Sequence of chain 1.A:
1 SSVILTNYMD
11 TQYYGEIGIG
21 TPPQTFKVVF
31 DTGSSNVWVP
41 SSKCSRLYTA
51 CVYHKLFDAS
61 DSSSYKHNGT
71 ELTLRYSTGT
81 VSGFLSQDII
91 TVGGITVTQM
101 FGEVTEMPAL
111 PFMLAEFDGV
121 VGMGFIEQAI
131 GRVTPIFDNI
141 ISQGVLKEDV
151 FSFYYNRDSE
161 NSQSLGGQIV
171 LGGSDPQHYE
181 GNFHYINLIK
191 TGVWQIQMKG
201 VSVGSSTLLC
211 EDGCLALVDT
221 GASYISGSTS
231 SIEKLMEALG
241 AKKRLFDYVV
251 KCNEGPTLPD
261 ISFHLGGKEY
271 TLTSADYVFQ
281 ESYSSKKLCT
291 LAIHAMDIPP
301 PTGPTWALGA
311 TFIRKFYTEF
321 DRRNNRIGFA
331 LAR

Binding-site contacts:
Ligand atom C7 contacts residue THR78 of chain 1.A at 3.4 Å.
Ligand atom C6 contacts residue VAL29 of chain 1.A at 3.7 Å (hydrophobic).
Ligand atom C2 contacts residue ASP219 of chain 1.A at 3.7 Å.
Ligand atom O3 contacts residue PRO111 of chain 1.A at 3.8 Å.
Ligand atom C8 contacts residue THR78 of chain 1.A at 3.5 Å.
Ligand atom C4 contacts residue GLY221 of chain 1.A at 3.8 Å.
Ligand atom N6 contacts residue THR11 of chain 1.A at 3.7 Å.
Ligand atom N2 contacts residue TYR76 of chain 1.A at 3.5 Å.
Ligand atom O1 contacts residue GLN12 of chain 1.A at 3.0 Å.
Ligand atom C3 contacts residue ASP31 of chain 1.A at 3.5 Å.
Ligand atom C13 contacts residue THR11 of chain 1.A at 3.4 Å.
Ligand atom C13 contacts residue VAL29 of chain 1.A at 3.7 Å (hydrophobic).
Ligand atom C16 contacts residue SER223 of chain 1.A at 3.3 Å.
Ligand atom C2 contacts residue ASP31 of chain 1.A at 3.3 Å.
Ligand atom C5 contacts residue VAL120 of chain 1.A at 3.8 Å (hydrophobic).
Ligand atom C17 contacts residue GLY221 of chain 1.A at 3.5 Å.
Ligand atom C5 contacts residue TYR76 of chain 1.A at 3.8 Å (hydrophobic).
Ligand atom N2 contacts residue ASP31 of chain 1.A at 2.5 Å (salt-bridge).
Ligand atom C6 contacts residue GLY221 of chain 1.A at 3.8 Å.
Ligand atom O1 contacts residue TYR13 of chain 1.A at 2.6 Å (h-bond).
Ligand atom N4 contacts residue ASP219 of chain 1.A at 3.0 Å (salt-bridge).
Ligand atom O4 contacts residue GLN12 of chain 1.A at 3.4 Å.
Ligand atom O1 contacts residue VAL29 of chain 1.A at 3.6 Å.
Ligand atom C6 contacts residue VAL120 of chain 1.A at 3.7 Å (hydrophobic).
Ligand atom C20 contacts residue ALA115 of chain 1.A at 3.6 Å (hydrophobic).
Ligand atom C19 contacts residue THR220 of chain 1.A at 3.1 Å.
Ligand atom C11 contacts residue GLY221 of chain 1.A at 3.8 Å.
Ligand atom C13 contacts residue TYR13 of chain 1.A at 3.6 Å (hydrophobic).
Ligand atom C3 contacts residue GLY221 of chain 1.A at 3.8 Å.
Ligand atom N4 contacts residue GLY33 of chain 1.A at 3.5 Å.
Ligand atom C5 contacts residue ASP31 of chain 1.A at 3.6 Å.
Ligand atom N3 contacts residue SER77 of chain 1.A at 3.1 Å (h-bond).
Ligand atom N4 contacts residue ASP31 of chain 1.A at 3.0 Å (salt-bridge).
Ligand atom C20 contacts residue PRO111 of chain 1.A at 3.8 Å (hydrophobic).
Ligand atom C21 contacts residue PRO111 of chain 1.A at 3.7 Å (hydrophobic).
Ligand atom O1 contacts residue THR11 of chain 1.A at 3.4 Å (h-bond).
Ligand atom N6 contacts residue GLY221 of chain 1.A at 2.9 Å (h-bond).
Ligand atom C12 contacts residue THR78 of chain 1.A at 3.7 Å.
Ligand atom C3 contacts residue TYR76 of chain 1.A at 3.4 Å (hydrophobic).
Ligand atom N3 contacts residue THR78 of chain 1.A at 3.2 Å (h-bond).

This small molecule binds to this protein.
Small molecule (SMILES): CCc1nc(N)nc(N)c1-c1ccc2c(c1)N(CCNC(C)=O)C(=O)C(C)(C)O2